Sequence of chain 1.A:
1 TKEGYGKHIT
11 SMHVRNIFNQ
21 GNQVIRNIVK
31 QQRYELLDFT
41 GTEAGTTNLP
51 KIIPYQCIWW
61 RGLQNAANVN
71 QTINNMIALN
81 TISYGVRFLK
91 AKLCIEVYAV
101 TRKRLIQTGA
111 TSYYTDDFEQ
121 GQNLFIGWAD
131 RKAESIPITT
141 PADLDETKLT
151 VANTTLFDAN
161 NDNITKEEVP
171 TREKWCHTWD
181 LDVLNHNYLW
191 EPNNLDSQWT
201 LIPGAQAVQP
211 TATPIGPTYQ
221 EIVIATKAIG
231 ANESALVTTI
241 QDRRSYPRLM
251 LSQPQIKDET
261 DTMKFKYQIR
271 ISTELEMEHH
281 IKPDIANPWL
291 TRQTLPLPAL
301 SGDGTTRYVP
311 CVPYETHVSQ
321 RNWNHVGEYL

Sequence of chain 5.A:
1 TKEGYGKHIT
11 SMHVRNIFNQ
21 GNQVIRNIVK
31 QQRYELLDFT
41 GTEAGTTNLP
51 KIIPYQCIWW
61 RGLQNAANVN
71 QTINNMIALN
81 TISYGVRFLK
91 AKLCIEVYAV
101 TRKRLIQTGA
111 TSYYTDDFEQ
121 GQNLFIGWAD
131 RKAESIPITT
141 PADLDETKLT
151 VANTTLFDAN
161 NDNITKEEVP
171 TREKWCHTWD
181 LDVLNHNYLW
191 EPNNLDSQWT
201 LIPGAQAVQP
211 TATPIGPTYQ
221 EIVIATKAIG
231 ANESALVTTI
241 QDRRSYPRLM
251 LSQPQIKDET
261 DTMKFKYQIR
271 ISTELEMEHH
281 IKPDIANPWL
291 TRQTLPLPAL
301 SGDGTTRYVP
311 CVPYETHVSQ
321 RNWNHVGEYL

A small-molecule ligand and the protein it binds are described below.
Small molecule (SMILES): Cc1cn([C@H]2C[C@H](O[P](=O)(O)OC[C@H]3O[C@@H](n4cnc5c4NC=NC5N)C[C@@H]3O[P](=O)(O)OC[C@H]3O[C@@H](n4cnc5c4NC=NC5N)C[C@@H]3O)[C@@H](CO[P](=O)(O)O[C@H]3C[C@H](n4cnc5c4NC=NC5N)O[C@@H]3CO[P](=O)(O)O[C@H]3C[C@H](n4cnc5c4NC=NC5N)O[C@@H]3COP(=O)=O)O2)c(=O)[nH]c1=O.Nc1nc2c(ncn2[C@H]2C[C@H](O)[C@@H](CO[PH](=O)O)O2)c(=O)[nH]1

Binding-site contacts:
Ligand atom N9 contacts residue GLN20 of chain 1.A at 3.1 Å (h-bond).
Ligand atom O3' contacts residue ASN19 of chain 1.A at 2.4 Å.
Ligand atom C4' contacts residue ASN16 of chain 1.A at 2.9 Å.
Ligand atom C8 contacts residue GLN20 of chain 1.A at 2.5 Å.
Ligand atom OP2 contacts residue ILE17 of chain 1.A at 2.1 Å.
Ligand atom OP2 contacts residue GLU328 of chain 5.A at 3.0 Å (salt-bridge).
Ligand atom OP2 contacts residue ASN16 of chain 1.A at 2.9 Å (h-bond).
Ligand atom C4 contacts residue VAL14 of chain 1.A at 3.1 Å (hydrophobic).
Ligand atom N3 contacts residue ARG26 of chain 1.A at 1.8 Å (salt-bridge).
Ligand atom OP2 contacts residue GLY21 of chain 1.A at 2.3 Å (h-bond).
Ligand atom OP2 contacts residue ASN22 of chain 1.A at 2.7 Å (h-bond).
Ligand atom OP1 contacts residue ASN16 of chain 1.A at 1.1 Å (h-bond).
Ligand atom OP2 contacts residue ASN19 of chain 1.A at 2.4 Å.
Ligand atom P contacts residue GLN20 of chain 1.A at 2.0 Å.
Ligand atom C5' contacts residue ASN19 of chain 1.A at 2.1 Å.
Ligand atom OP1 contacts residue ILE17 of chain 1.A at 3.1 Å (h-bond).
Ligand atom O5' contacts residue ASN19 of chain 1.A at 3.0 Å.
Ligand atom C2' contacts residue ASN22 of chain 1.A at 2.7 Å.
Ligand atom N6 contacts residue ARG26 of chain 1.A at 2.6 Å.
Ligand atom C2 contacts residue ARG26 of chain 1.A at 1.2 Å.
Ligand atom P contacts residue ASN19 of chain 1.A at 3.0 Å.
Ligand atom O3' contacts residue GLN20 of chain 1.A at 1.5 Å (h-bond).
Ligand atom OP1 contacts residue VAL24 of chain 1.A at 2.7 Å.
Ligand atom C2' contacts residue GLN20 of chain 1.A at 2.7 Å.
Ligand atom P contacts residue ASN16 of chain 1.A at 2.2 Å.
Ligand atom C1' contacts residue GLN20 of chain 1.A at 3.1 Å.
Ligand atom OP1 contacts residue ASN22 of chain 1.A at 2.6 Å (h-bond).
Ligand atom C3' contacts residue ASN22 of chain 1.A at 2.9 Å.
Ligand atom OP1 contacts residue GLN20 of chain 1.A at 2.7 Å.
Ligand atom OP2 contacts residue GLN20 of chain 1.A at 1.9 Å (h-bond).
Ligand atom C4 contacts residue ARG26 of chain 1.A at 2.8 Å.
Ligand atom C3' contacts residue GLN20 of chain 1.A at 2.9 Å.
Ligand atom OP1 contacts residue ARG15 of chain 1.A at 2.7 Å (salt-bridge).
Ligand atom C6 contacts residue ARG26 of chain 1.A at 2.2 Å.
Ligand atom O4' contacts residue ASN16 of chain 1.A at 2.8 Å (h-bond).
Ligand atom C5 contacts residue ARG26 of chain 1.A at 2.9 Å.
Ligand atom C5 contacts residue VAL14 of chain 1.A at 2.7 Å (hydrophobic).
Ligand atom P contacts residue ILE17 of chain 1.A at 3.0 Å.
Ligand atom N1 contacts residue ARG26 of chain 1.A at 2.0 Å (salt-bridge).
Ligand atom C6 contacts residue VAL14 of chain 1.A at 2.9 Å (hydrophobic).